Sequence of chain 1.P:
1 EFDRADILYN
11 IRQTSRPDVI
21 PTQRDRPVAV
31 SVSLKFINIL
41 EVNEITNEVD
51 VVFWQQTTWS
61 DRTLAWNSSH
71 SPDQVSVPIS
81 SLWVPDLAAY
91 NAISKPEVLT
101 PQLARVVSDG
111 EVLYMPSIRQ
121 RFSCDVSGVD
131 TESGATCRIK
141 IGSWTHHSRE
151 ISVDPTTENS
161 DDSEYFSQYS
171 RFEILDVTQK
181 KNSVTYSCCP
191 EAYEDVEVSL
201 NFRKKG

Binding-site contacts:
Ligand atom C3 contacts residue LEU113 of chain 1.Q at 4.0 Å (hydrophobic).
Ligand atom C6 contacts residue TRP144 of chain 1.P at 3.5 Å (hydrophobic).
Ligand atom C4 contacts residue THR145 of chain 1.P at 4.4 Å.
Ligand atom C10 contacts residue SER143 of chain 1.P at 4.2 Å.
Ligand atom C10 contacts residue TYR193 of chain 1.P at 3.5 Å (hydrophobic).
Ligand atom C6 contacts residue MET115 of chain 1.Q at 4.3 Å (hydrophobic).
Ligand atom C5 contacts residue MET115 of chain 1.Q at 4.4 Å (hydrophobic).
Ligand atom C9 contacts residue TYR186 of chain 1.P at 4.1 Å (hydrophobic).
Ligand atom C7 contacts residue MET115 of chain 1.Q at 3.6 Å (hydrophobic).
Ligand atom N2 contacts residue TYR90 of chain 1.P at 3.9 Å.
Ligand atom C10 contacts residue TYR186 of chain 1.P at 4.0 Å (hydrophobic).
Ligand atom C8 contacts residue TRP54 of chain 1.Q at 3.7 Å (hydrophobic).
Ligand atom C10 contacts residue TRP144 of chain 1.P at 2.9 Å (hydrophobic).
Ligand atom C5 contacts residue TRP144 of chain 1.P at 4.4 Å (hydrophobic).
Ligand atom C4 contacts residue TRP144 of chain 1.P at 4.3 Å (hydrophobic).
Ligand atom C7 contacts residue TRP144 of chain 1.P at 4.4 Å (hydrophobic).
Ligand atom C10 contacts residue TYR90 of chain 1.P at 3.4 Å (hydrophobic).
Ligand atom C5 contacts residue LEU113 of chain 1.Q at 4.1 Å (hydrophobic).
Ligand atom C3 contacts residue CYS189 of chain 1.P at 3.9 Å (hydrophobic).
Ligand atom C3 contacts residue TYR193 of chain 1.P at 3.9 Å (hydrophobic).
Ligand atom C3 contacts residue TRP144 of chain 1.P at 3.8 Å (hydrophobic).
Ligand atom C9 contacts residue TYR90 of chain 1.P at 3.4 Å (hydrophobic).
Ligand atom C5 contacts residue ARG105 of chain 1.Q at 4.3 Å.
Ligand atom C5 contacts residue THR145 of chain 1.P at 3.8 Å.
Ligand atom N2 contacts residue TRP144 of chain 1.P at 2.7 Å (h-bond).
Ligand atom C1 contacts residue TRP144 of chain 1.P at 3.3 Å (hydrophobic).
Ligand atom N1 contacts residue TRP144 of chain 1.P at 3.6 Å (h-bond).
Ligand atom N1 contacts residue MET115 of chain 1.Q at 3.6 Å.
Ligand atom C3 contacts residue MET115 of chain 1.Q at 4.3 Å (hydrophobic).
Ligand atom C7 contacts residue CYS188 of chain 1.P at 4.0 Å (hydrophobic).
Ligand atom N1 contacts residue THR145 of chain 1.P at 3.9 Å.
Ligand atom C4 contacts residue ARG105 of chain 1.Q at 4.2 Å.
Ligand atom C6 contacts residue CYS188 of chain 1.P at 4.1 Å (hydrophobic).
Ligand atom C4 contacts residue LEU113 of chain 1.Q at 3.5 Å (hydrophobic).
Ligand atom C2 contacts residue MET115 of chain 1.Q at 3.9 Å (hydrophobic).
Ligand atom C3 contacts residue CYS188 of chain 1.P at 4.3 Å (hydrophobic).
Ligand atom C2 contacts residue TRP144 of chain 1.P at 3.2 Å (hydrophobic).
Ligand atom C1 contacts residue MET115 of chain 1.Q at 3.7 Å (hydrophobic).
Ligand atom C9 contacts residue TRP144 of chain 1.P at 3.9 Å (hydrophobic).
Ligand atom C8 contacts residue TRP144 of chain 1.P at 3.9 Å (hydrophobic).

Sequence of chain 1.Q:
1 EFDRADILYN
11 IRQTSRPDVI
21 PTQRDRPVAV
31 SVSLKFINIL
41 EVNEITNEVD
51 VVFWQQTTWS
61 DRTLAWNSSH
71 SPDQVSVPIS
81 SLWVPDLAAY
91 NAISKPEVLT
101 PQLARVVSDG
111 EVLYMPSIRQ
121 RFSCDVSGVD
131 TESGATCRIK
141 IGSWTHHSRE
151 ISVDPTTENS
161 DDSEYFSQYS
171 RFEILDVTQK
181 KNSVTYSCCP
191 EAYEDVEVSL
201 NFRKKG

The small molecule below binds the protein below.
Small molecule (SMILES): CN1CCC[C@H]1c1cccnc1